Binding-site contacts:
Ligand atom C3 contacts residue ASN202 of chain 1.A at 3.8 Å.
Ligand atom O7 contacts residue HIS319 of chain 1.A at 3.7 Å.
Ligand atom C4 contacts residue ASN202 of chain 1.A at 4.2 Å.
Ligand atom C5 contacts residue THR204 of chain 1.A at 3.7 Å.
Ligand atom C8 contacts residue GLU243 of chain 1.A at 4.3 Å.
Ligand atom C7 contacts residue ASN202 of chain 1.A at 3.3 Å.
Ligand atom C2 contacts residue ASN202 of chain 1.A at 2.4 Å.
Ligand atom C1 contacts residue THR204 of chain 1.A at 3.3 Å.
Ligand atom O7 contacts residue ASN202 of chain 1.A at 3.4 Å (h-bond).
Ligand atom C5 contacts residue ASN202 of chain 1.A at 3.7 Å.
Ligand atom O5 contacts residue THR204 of chain 1.A at 3.6 Å.
Ligand atom C8 contacts residue ASN202 of chain 1.A at 4.2 Å.
Ligand atom C1 contacts residue ASN202 of chain 1.A at 1.4 Å.
Ligand atom C2 contacts residue THR204 of chain 1.A at 4.4 Å.
Ligand atom O5 contacts residue ASN202 of chain 1.A at 2.4 Å (h-bond).
Ligand atom C8 contacts residue SER242 of chain 1.A at 3.5 Å.
Ligand atom N2 contacts residue ASN202 of chain 1.A at 2.9 Å (h-bond).

A protein and the small-molecule ligand that binds it are described below.
Small molecule (SMILES): CC(=O)N[C@@H]1[C@@H](O)[C@H](O)[C@@H](CO)O[C@H]1O

Sequence of chain 1.A:
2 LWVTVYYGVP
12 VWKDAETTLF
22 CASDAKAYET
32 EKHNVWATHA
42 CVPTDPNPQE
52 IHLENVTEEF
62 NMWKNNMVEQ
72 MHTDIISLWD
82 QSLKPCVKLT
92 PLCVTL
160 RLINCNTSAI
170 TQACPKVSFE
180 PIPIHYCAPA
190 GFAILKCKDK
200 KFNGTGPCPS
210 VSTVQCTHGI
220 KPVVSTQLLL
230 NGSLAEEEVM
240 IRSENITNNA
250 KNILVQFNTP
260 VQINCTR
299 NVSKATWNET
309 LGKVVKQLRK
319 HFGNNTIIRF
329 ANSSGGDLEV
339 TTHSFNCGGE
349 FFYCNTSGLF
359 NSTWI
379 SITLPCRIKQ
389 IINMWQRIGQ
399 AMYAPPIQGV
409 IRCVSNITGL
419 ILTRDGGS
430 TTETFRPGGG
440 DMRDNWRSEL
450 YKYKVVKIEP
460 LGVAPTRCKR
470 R